A protein and the small-molecule ligand that binds it are described below.
Small molecule (SMILES): CC(=O)N[C@H]1[C@H](O[C@H]2[C@H](O)[C@@H](NC(C)=O)CO[C@@H]2CO[C@@H]2O[C@@H](C)[C@@H](O)[C@@H](O)[C@@H]2O)O[C@H](CO)[C@@H](O[C@@H]2O[C@H](CO[C@H]3O[C@H](CO)[C@@H](O)[C@H](O)[C@@H]3O)[C@@H](O)[C@H](O[C@H]3O[C@H](CO)[C@@H](O)[C@H](O)[C@@H]3O)[C@@H]2O)[C@@H]1O

Sequence of chain 1.C:
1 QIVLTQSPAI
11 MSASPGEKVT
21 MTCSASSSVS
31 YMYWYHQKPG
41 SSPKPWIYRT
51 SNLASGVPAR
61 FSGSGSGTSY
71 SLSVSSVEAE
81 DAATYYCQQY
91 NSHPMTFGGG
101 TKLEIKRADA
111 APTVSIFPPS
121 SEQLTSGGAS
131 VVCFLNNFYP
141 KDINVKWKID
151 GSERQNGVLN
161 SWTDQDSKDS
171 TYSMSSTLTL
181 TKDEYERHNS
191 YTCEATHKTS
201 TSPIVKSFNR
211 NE

Sequence of chain 1.B:
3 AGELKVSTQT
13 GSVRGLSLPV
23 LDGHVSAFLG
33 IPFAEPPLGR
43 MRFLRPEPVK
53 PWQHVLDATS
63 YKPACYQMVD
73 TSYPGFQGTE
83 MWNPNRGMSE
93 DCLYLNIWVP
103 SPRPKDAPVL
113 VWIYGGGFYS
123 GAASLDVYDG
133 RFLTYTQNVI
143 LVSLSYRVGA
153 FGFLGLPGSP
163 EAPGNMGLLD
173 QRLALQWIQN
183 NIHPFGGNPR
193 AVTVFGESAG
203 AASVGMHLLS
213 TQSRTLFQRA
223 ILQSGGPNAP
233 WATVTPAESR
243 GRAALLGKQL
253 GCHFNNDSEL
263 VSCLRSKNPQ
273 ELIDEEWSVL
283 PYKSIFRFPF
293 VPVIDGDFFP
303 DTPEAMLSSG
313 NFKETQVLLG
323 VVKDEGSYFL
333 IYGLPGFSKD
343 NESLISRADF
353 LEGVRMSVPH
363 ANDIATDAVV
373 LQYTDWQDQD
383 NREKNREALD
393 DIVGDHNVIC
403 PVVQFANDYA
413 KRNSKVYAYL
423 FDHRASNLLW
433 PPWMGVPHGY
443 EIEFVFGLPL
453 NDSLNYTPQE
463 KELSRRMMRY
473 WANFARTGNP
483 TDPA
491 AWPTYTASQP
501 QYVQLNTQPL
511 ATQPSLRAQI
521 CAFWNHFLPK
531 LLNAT

Binding-site contacts:
Ligand atom C4 contacts residue LYS67 of chain 1.D at 4.0 Å.
Ligand atom C7 contacts residue ASN343 of chain 1.B at 3.9 Å.
Ligand atom O6 contacts residue LYS67 of chain 1.D at 3.2 Å.
Ligand atom O2 contacts residue LYS285 of chain 1.B at 3.5 Å (salt-bridge).
Ligand atom C3 contacts residue ASN343 of chain 1.B at 3.8 Å.
Ligand atom C1 contacts residue GLY338 of chain 1.B at 3.9 Å.
Ligand atom O4 contacts residue TYR62 of chain 1.D at 3.2 Å (h-bond).
Ligand atom O4 contacts residue HIS61 of chain 1.D at 3.5 Å.
Ligand atom O3 contacts residue LYS67 of chain 1.D at 3.1 Å (salt-bridge).
Ligand atom C6 contacts residue THR71 of chain 1.D at 3.8 Å.
Ligand atom C2 contacts residue HIS61 of chain 1.D at 3.6 Å.
Ligand atom C3 contacts residue TYR62 of chain 1.D at 3.9 Å (hydrophobic).
Ligand atom C6 contacts residue HIS93 of chain 1.C at 3.9 Å.
Ligand atom C7 contacts residue LYS67 of chain 1.D at 3.6 Å.
Ligand atom O2 contacts residue ASP68 of chain 1.D at 3.3 Å (salt-bridge).
Ligand atom C2 contacts residue LYS67 of chain 1.D at 3.8 Å.
Ligand atom O3 contacts residue LYS285 of chain 1.B at 3.1 Å (salt-bridge).
Ligand atom O5 contacts residue ASN343 of chain 1.B at 2.3 Å (h-bond).
Ligand atom C5 contacts residue ASN343 of chain 1.B at 3.6 Å.
Ligand atom O7 contacts residue LEU336 of chain 1.B at 4.0 Å.
Ligand atom C6 contacts residue SER340 of chain 1.B at 3.9 Å.
Ligand atom C1 contacts residue HIS61 of chain 1.D at 3.7 Å.
Ligand atom O7 contacts residue PRO337 of chain 1.B at 3.4 Å.
Ligand atom C7 contacts residue GLY338 of chain 1.B at 4.0 Å.
Ligand atom O5 contacts residue HIS61 of chain 1.D at 3.7 Å.
Ligand atom C4 contacts residue TYR62 of chain 1.D at 3.6 Å (hydrophobic).
Ligand atom O7 contacts residue LYS67 of chain 1.D at 2.6 Å (salt-bridge).
Ligand atom C3 contacts residue LYS67 of chain 1.D at 3.8 Å.
Ligand atom C1 contacts residue ASN343 of chain 1.B at 1.4 Å.
Ligand atom O3 contacts residue HIS61 of chain 1.D at 3.4 Å.
Ligand atom C2 contacts residue ASN343 of chain 1.B at 2.5 Å.
Ligand atom N2 contacts residue ASN343 of chain 1.B at 3.0 Å (h-bond).
Ligand atom O6 contacts residue ASP68 of chain 1.D at 3.9 Å.
Ligand atom C6 contacts residue PHE339 of chain 1.B at 3.8 Å (hydrophobic).
Ligand atom O3 contacts residue TYR62 of chain 1.D at 2.8 Å (h-bond).
Ligand atom O5 contacts residue SER340 of chain 1.B at 3.5 Å.
Ligand atom O6 contacts residue GLY335 of chain 1.B at 3.2 Å (h-bond).
Ligand atom O2 contacts residue THR60 of chain 1.D at 3.4 Å (h-bond).
Ligand atom O6 contacts residue THR71 of chain 1.D at 3.3 Å.
Ligand atom O7 contacts residue GLY338 of chain 1.B at 3.0 Å (h-bond).

Sequence of chain 1.D:
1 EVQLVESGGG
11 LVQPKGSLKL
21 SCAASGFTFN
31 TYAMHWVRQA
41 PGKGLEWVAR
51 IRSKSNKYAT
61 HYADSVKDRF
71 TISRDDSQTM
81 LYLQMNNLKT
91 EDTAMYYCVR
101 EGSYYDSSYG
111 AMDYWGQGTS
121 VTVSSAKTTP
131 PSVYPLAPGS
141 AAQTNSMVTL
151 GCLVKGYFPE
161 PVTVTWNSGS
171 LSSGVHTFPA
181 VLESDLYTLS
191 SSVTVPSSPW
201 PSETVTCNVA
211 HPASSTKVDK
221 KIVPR